This small molecule binds to this protein.
Small molecule (SMILES): CC(=O)N[C@@H]1[C@@H](O)[C@H](O)[C@@H](CO)O[C@H]1O

Binding-site contacts:
Ligand atom C1 contacts residue THR225 of chain 1.N at 4.1 Å.
Ligand atom C8 contacts residue TRP216 of chain 1.N at 4.3 Å (hydrophobic).
Ligand atom O7 contacts residue THR225 of chain 1.N at 2.3 Å (h-bond).
Ligand atom C5 contacts residue ALA158 of chain 1.N at 4.4 Å (hydrophobic).
Ligand atom O6 contacts residue ASN228 of chain 1.N at 3.7 Å.
Ligand atom C1 contacts residue ARG157 of chain 1.N at 4.0 Å.
Ligand atom C5 contacts residue ASN161 of chain 1.N at 3.8 Å.
Ligand atom N2 contacts residue THR225 of chain 1.N at 4.2 Å.
Ligand atom C6 contacts residue ARG157 of chain 1.N at 4.1 Å.
Ligand atom C6 contacts residue ASP229 of chain 1.N at 3.4 Å.
Ligand atom C7 contacts residue THR225 of chain 1.N at 3.0 Å.
Ligand atom C6 contacts residue GLU226 of chain 1.N at 4.5 Å.
Ligand atom O5 contacts residue ARG157 of chain 1.N at 3.6 Å.
Ligand atom O6 contacts residue ARG157 of chain 1.N at 3.4 Å.
Ligand atom O7 contacts residue ASN161 of chain 1.N at 3.5 Å (h-bond).
Ligand atom C7 contacts residue SER222 of chain 1.N at 4.3 Å.
Ligand atom C8 contacts residue SER222 of chain 1.N at 3.4 Å.
Ligand atom O5 contacts residue GLU226 of chain 1.N at 4.4 Å.
Ligand atom C2 contacts residue ASN161 of chain 1.N at 2.2 Å.
Ligand atom O7 contacts residue SER222 of chain 1.N at 4.1 Å.
Ligand atom C4 contacts residue ASN161 of chain 1.N at 4.2 Å.
Ligand atom C8 contacts residue ASN161 of chain 1.N at 4.2 Å.
Ligand atom O7 contacts residue GLU226 of chain 1.N at 4.0 Å.
Ligand atom C2 contacts residue THR225 of chain 1.N at 4.0 Å.
Ligand atom O5 contacts residue ALA158 of chain 1.N at 4.1 Å.
Ligand atom O5 contacts residue THR225 of chain 1.N at 4.3 Å.
Ligand atom O6 contacts residue ASP229 of chain 1.N at 3.7 Å.
Ligand atom O6 contacts residue GLU226 of chain 1.N at 3.2 Å (salt-bridge).
Ligand atom C1 contacts residue ASN161 of chain 1.N at 1.5 Å.
Ligand atom O5 contacts residue ASN161 of chain 1.N at 2.5 Å (h-bond).
Ligand atom N2 contacts residue ASN161 of chain 1.N at 2.5 Å (h-bond).
Ligand atom C7 contacts residue ASN161 of chain 1.N at 3.2 Å.
Ligand atom C8 contacts residue THR225 of chain 1.N at 3.3 Å.
Ligand atom C1 contacts residue ALA158 of chain 1.N at 4.3 Å (hydrophobic).
Ligand atom C6 contacts residue ASN228 of chain 1.N at 4.3 Å.
Ligand atom C3 contacts residue ASN161 of chain 1.N at 3.6 Å.

Sequence of chain 1.N:
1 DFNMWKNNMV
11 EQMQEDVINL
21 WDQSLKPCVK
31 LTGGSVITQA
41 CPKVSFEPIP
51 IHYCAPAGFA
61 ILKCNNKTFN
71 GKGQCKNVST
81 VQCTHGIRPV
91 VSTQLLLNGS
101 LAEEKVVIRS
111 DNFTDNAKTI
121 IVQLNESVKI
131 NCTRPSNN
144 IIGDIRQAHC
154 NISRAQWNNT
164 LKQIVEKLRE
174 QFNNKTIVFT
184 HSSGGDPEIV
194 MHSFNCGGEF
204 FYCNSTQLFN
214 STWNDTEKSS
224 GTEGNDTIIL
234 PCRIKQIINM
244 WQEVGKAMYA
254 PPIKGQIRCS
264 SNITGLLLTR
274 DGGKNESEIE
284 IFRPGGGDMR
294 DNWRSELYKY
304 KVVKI